Sequence of chain 1.A:
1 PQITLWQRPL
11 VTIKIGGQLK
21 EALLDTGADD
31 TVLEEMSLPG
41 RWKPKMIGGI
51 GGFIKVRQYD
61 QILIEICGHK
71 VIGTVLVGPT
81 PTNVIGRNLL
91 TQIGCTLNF

Binding-site contacts:
Ligand atom CB3 contacts residue ARG8 of chain 1.B at 3.5 Å.
Ligand atom CD contacts residue ASP30 of chain 1.A at 3.4 Å.
Ligand atom N1 contacts residue ASP25 of chain 1.A at 3.3 Å (salt-bridge).
Ligand atom CA1 contacts residue GLY27 of chain 1.A at 3.1 Å.
Ligand atom O3 contacts residue GLY27 of chain 1.A at 3.5 Å (h-bond).
Ligand atom OE2 contacts residue ASP29 of chain 1.A at 3.1 Å (salt-bridge).
Ligand atom C5 contacts residue GLY27 of chain 1.A at 3.5 Å.
Ligand atom N1 contacts residue ASP25 of chain 1.B at 2.7 Å (salt-bridge).
Ligand atom CE1 contacts residue THR82 of chain 1.A at 3.5 Å.
Ligand atom N contacts residue GLY27 of chain 1.B at 2.8 Å (h-bond).
Ligand atom CE22 contacts residue GLY49 of chain 1.A at 3.5 Å.
Ligand atom OE1 contacts residue ASP30 of chain 1.A at 2.6 Å (salt-bridge).
Ligand atom CA contacts residue GLY27 of chain 1.B at 3.0 Å.
Ligand atom N3 contacts residue GLY48 of chain 1.A at 2.8 Å (h-bond).
Ligand atom O4 contacts residue GLY48 of chain 1.A at 2.9 Å (h-bond).
Ligand atom C4 contacts residue GLY27 of chain 1.B at 3.1 Å.
Ligand atom C3 contacts residue GLY48 of chain 1.B at 3.1 Å.
Ligand atom N2 contacts residue GLY27 of chain 1.A at 3.0 Å (h-bond).
Ligand atom CM contacts residue ASP25 of chain 1.A at 3.1 Å.
Ligand atom CD21 contacts residue THR82 of chain 1.B at 3.3 Å.
Ligand atom O3 contacts residue ASP29 of chain 1.A at 3.0 Å (salt-bridge).
Ligand atom O contacts residue GLY49 of chain 1.A at 3.5 Å.
Ligand atom CE22 contacts residue GLY48 of chain 1.A at 3.2 Å.
Ligand atom CD22 contacts residue GLY48 of chain 1.A at 3.0 Å.
Ligand atom CZ1 contacts residue THR82 of chain 1.B at 3.3 Å.
Ligand atom N4 contacts residue ASP30 of chain 1.A at 3.5 Å (salt-bridge).
Ligand atom CE1 contacts residue ARG8 of chain 1.A at 3.2 Å.
Ligand atom CA1 contacts residue ASP25 of chain 1.B at 3.4 Å.
Ligand atom O4 contacts residue ILE47 of chain 1.A at 3.5 Å.
Ligand atom CE21 contacts residue THR82 of chain 1.B at 2.9 Å.
Ligand atom CB1 contacts residue ASP25 of chain 1.B at 3.5 Å.
Ligand atom CA3 contacts residue ASP29 of chain 1.A at 3.5 Å.
Ligand atom CD11 contacts residue ILE50 of chain 1.A at 2.9 Å (hydrophobic).
Ligand atom CB contacts residue GLY27 of chain 1.B at 2.8 Å.
Ligand atom O3 contacts residue ALA28 of chain 1.A at 3.4 Å.
Ligand atom CD1 contacts residue ARG8 of chain 1.A at 3.4 Å.
Ligand atom OE1 contacts residue ILE47 of chain 1.A at 3.2 Å.
Ligand atom OE2 contacts residue ASP30 of chain 1.A at 3.0 Å (salt-bridge).
Ligand atom C4 contacts residue ASP25 of chain 1.A at 3.0 Å.
Ligand atom O1 contacts residue GLY49 of chain 1.B at 3.5 Å.

The small molecule below binds the protein below.
Small molecule (SMILES): CC(C)(C)OC(=O)N[C@H](CCN[C@@H](Cc1ccccc1)C(=O)N[C@@H](CCC(=O)O)C(=O)N[C@@H](Cc1ccccc1)C(N)=O)Cc1ccccc1

Sequence of chain 1.B:
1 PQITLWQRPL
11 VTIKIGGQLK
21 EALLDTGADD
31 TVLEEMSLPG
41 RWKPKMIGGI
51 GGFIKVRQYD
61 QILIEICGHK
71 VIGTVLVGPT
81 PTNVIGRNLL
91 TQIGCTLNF